Sequence of chain 1.C:
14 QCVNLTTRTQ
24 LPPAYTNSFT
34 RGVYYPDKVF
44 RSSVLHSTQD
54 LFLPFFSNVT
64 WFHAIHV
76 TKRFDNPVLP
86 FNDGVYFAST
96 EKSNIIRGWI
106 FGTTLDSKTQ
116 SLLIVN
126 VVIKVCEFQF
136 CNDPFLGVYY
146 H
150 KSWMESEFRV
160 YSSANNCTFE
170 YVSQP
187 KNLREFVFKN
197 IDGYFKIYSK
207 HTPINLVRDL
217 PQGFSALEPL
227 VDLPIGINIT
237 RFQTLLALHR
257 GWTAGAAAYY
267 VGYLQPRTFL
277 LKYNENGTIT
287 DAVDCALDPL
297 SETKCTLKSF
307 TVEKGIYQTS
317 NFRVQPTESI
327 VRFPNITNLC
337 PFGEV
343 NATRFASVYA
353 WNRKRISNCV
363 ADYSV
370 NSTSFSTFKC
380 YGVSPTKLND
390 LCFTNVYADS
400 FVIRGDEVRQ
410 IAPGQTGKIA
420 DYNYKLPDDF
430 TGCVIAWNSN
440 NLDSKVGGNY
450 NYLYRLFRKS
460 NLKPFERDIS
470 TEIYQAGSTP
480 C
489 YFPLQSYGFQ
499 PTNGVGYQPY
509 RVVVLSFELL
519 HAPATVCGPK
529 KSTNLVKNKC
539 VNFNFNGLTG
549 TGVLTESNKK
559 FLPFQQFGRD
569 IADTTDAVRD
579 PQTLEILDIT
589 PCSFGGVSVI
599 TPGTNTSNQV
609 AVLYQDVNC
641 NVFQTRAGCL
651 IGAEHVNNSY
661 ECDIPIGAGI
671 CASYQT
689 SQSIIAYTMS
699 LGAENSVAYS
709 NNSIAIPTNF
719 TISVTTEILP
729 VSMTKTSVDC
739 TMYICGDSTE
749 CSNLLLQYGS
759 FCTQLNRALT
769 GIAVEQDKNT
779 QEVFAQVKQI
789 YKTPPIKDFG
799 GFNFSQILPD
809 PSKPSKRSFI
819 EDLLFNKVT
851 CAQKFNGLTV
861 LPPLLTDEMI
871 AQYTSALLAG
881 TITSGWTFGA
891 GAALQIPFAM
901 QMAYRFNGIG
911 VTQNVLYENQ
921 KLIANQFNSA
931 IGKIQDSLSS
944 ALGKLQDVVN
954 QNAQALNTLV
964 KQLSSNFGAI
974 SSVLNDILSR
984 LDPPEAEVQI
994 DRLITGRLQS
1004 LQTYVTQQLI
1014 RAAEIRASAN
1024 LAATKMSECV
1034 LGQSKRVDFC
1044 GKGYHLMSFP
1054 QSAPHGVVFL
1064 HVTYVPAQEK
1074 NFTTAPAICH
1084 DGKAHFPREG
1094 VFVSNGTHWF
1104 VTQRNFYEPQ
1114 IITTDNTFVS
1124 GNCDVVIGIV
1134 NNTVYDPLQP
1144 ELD

Binding-site contacts:
Ligand atom C7 contacts residue GLY232 of chain 1.C at 3.8 Å.
Ligand atom C7 contacts residue ILE233 of chain 1.C at 3.8 Å (hydrophobic).
Ligand atom C7 contacts residue ASN234 of chain 1.C at 3.4 Å.
Ligand atom C8 contacts residue GLN115 of chain 1.C at 3.8 Å.
Ligand atom C4 contacts residue ASN234 of chain 1.C at 4.3 Å.
Ligand atom N2 contacts residue GLY232 of chain 1.C at 3.1 Å (h-bond).
Ligand atom C2 contacts residue ASN234 of chain 1.C at 2.6 Å.
Ligand atom N2 contacts residue ASN234 of chain 1.C at 2.9 Å (h-bond).
Ligand atom O7 contacts residue ASN234 of chain 1.C at 3.1 Å (h-bond).
Ligand atom C1 contacts residue ASN234 of chain 1.C at 1.5 Å.
Ligand atom C3 contacts residue GLY232 of chain 1.C at 4.3 Å.
Ligand atom C8 contacts residue GLY232 of chain 1.C at 4.4 Å.
Ligand atom O5 contacts residue ASN234 of chain 1.C at 2.5 Å (h-bond).
Ligand atom C1 contacts residue GLY232 of chain 1.C at 4.3 Å.
Ligand atom C3 contacts residue ASN234 of chain 1.C at 3.8 Å.
Ligand atom C5 contacts residue ASN234 of chain 1.C at 3.7 Å.
Ligand atom N2 contacts residue ILE233 of chain 1.C at 4.1 Å.
Ligand atom C2 contacts residue GLY232 of chain 1.C at 4.1 Å.
Ligand atom O7 contacts residue ILE233 of chain 1.C at 3.9 Å.
Ligand atom O7 contacts residue GLY232 of chain 1.C at 4.5 Å.
Ligand atom C8 contacts residue ILE233 of chain 1.C at 4.1 Å (hydrophobic).

The protein below binds the small molecule below.
Small molecule (SMILES): CC(=O)N[C@@H]1[C@@H](O)[C@H](O)[C@@H](CO)O[C@H]1O